Binding-site contacts:
Ligand atom CAA contacts residue ILE188 of chain 1.A at 4.0 Å (hydrophobic).
Ligand atom CAC contacts residue CYS103 of chain 1.A at 3.6 Å (hydrophobic).
Ligand atom CAR contacts residue ALA176 of chain 1.B at 4.0 Å (hydrophobic).
Ligand atom CAM contacts residue VAL130 of chain 1.A at 3.8 Å (hydrophobic).
Ligand atom CAL contacts residue ARG175 of chain 1.B at 3.9 Å.
Ligand atom OAW contacts residue 2CV1 of chain 1.P at 3.6 Å.
Ligand atom CAA contacts residue ILE184 of chain 1.A at 3.6 Å (hydrophobic).
Ligand atom CAV contacts residue ILE179 of chain 1.B at 3.9 Å (hydrophobic).
Ligand atom CAX contacts residue ARG175 of chain 1.B at 3.9 Å.
Ligand atom OAF contacts residue ARG175 of chain 1.B at 3.3 Å.
Ligand atom OAG contacts residue ALA176 of chain 1.B at 3.2 Å.
Ligand atom CAQ contacts residue ILE183 of chain 1.B at 3.8 Å (hydrophobic).
Ligand atom CAD contacts residue ALA176 of chain 1.B at 4.0 Å (hydrophobic).
Ligand atom CAL contacts residue 2CV1 of chain 1.P at 4.0 Å.
Ligand atom OAG contacts residue VAL130 of chain 1.A at 4.0 Å.
Ligand atom CAY contacts residue VAL130 of chain 1.A at 4.0 Å (hydrophobic).
Ligand atom CAT contacts residue THR134 of chain 1.A at 3.5 Å.
Ligand atom CAJ contacts residue PRO189 of chain 1.A at 4.0 Å (hydrophobic).
Ligand atom CAL contacts residue ARG127 of chain 1.A at 3.9 Å.
Ligand atom CAR contacts residue ILE131 of chain 1.A at 4.0 Å (hydrophobic).
Ligand atom CBA contacts residue ILE184 of chain 1.A at 3.7 Å (hydrophobic).
Ligand atom CAM contacts residue ARG127 of chain 1.A at 3.9 Å.
Ligand atom CAD contacts residue THR134 of chain 1.A at 3.8 Å.
Ligand atom OAH contacts residue ARG127 of chain 1.A at 3.2 Å.
Ligand atom CBC contacts residue ILE131 of chain 1.A at 3.5 Å (hydrophobic).
Ligand atom CAS contacts residue ILE138 of chain 1.A at 4.1 Å (hydrophobic).
Ligand atom CBA contacts residue GLU100 of chain 1.A at 4.0 Å.
Ligand atom OAW contacts residue ILE131 of chain 1.A at 3.5 Å.
Ligand atom CAX contacts residue ARG127 of chain 1.A at 4.0 Å.
Ligand atom CAD contacts residue ALA180 of chain 1.B at 3.6 Å (hydrophobic).
Ligand atom CAT contacts residue ILE131 of chain 1.A at 4.0 Å (hydrophobic).
Ligand atom CAY contacts residue 2CV1 of chain 1.P at 4.1 Å.
Ligand atom CAC contacts residue GLU100 of chain 1.A at 3.7 Å.
Ligand atom CAB contacts residue ILE184 of chain 1.A at 4.1 Å (hydrophobic).
Ligand atom CAB contacts residue ILE138 of chain 1.A at 3.8 Å (hydrophobic).
Ligand atom OAG contacts residue ARG175 of chain 1.B at 3.8 Å.
Ligand atom CAR contacts residue THR134 of chain 1.A at 3.8 Å.
Ligand atom CAB contacts residue GLU100 of chain 1.A at 3.9 Å.
Ligand atom CAZ contacts residue ILE179 of chain 1.B at 4.1 Å (hydrophobic).
Ligand atom CAI contacts residue ILE179 of chain 1.B at 4.0 Å (hydrophobic).

Sequence of chain 1.A:
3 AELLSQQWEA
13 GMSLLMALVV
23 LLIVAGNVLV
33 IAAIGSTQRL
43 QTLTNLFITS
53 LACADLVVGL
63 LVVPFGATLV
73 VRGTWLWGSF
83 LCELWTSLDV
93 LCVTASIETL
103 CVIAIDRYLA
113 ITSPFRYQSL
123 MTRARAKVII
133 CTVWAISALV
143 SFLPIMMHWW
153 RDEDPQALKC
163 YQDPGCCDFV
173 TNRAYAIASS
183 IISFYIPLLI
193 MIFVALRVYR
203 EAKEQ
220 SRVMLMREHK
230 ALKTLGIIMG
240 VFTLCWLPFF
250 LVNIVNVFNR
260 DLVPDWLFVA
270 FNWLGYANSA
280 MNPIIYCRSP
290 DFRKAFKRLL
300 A

Sequence of chain 1.B:
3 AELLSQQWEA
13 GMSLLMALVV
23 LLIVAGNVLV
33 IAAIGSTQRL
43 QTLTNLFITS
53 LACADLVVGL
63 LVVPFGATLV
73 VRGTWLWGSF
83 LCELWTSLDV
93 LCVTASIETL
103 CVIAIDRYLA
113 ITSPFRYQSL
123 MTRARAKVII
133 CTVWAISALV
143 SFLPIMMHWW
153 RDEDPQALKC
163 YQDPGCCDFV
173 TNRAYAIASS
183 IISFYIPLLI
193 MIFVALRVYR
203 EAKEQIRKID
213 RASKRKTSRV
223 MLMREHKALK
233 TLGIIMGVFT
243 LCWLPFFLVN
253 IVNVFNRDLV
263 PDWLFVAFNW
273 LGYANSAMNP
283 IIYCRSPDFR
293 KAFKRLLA

The protein below binds the small molecule below.
Small molecule (SMILES): CC(C)CCC[C@@H](C)[C@H]1CC[C@H]2[C@@H]3CC=C4C[C@@H](OC(=O)CCC(=O)O)CC[C@]4(C)[C@H]3CC[C@]12C